This small molecule binds to this protein.
Small molecule (SMILES): CC(=O)N[C@@H]1[C@@H](O)[C@H](O)[C@@H](CO)O[C@H]1O

Sequence of chain 1.C:
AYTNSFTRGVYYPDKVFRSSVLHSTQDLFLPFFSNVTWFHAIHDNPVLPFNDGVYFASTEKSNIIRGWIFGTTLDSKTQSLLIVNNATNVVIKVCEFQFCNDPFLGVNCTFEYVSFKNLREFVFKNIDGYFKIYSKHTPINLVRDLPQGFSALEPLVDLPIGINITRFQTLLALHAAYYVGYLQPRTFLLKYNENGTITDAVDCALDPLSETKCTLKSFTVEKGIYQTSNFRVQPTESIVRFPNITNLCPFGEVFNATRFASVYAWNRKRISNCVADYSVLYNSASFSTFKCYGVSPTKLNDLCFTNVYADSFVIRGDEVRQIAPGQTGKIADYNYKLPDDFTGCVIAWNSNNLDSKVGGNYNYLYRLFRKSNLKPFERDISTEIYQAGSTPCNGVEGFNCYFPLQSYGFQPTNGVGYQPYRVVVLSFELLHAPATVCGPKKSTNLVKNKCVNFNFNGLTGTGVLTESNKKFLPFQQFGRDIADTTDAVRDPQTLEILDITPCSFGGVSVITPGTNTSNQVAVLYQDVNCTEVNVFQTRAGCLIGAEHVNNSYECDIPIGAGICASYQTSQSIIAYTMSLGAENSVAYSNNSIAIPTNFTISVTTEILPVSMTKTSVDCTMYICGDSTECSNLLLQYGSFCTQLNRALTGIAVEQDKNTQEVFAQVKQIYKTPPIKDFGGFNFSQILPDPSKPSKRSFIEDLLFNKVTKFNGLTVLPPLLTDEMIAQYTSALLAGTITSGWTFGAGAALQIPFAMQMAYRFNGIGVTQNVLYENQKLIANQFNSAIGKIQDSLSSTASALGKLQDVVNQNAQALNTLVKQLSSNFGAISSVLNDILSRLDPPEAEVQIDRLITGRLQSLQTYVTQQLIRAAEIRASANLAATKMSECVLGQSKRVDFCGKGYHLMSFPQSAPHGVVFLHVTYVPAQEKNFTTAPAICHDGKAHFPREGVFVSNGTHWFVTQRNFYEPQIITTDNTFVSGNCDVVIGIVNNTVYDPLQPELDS

Sequence of chain 1.A:
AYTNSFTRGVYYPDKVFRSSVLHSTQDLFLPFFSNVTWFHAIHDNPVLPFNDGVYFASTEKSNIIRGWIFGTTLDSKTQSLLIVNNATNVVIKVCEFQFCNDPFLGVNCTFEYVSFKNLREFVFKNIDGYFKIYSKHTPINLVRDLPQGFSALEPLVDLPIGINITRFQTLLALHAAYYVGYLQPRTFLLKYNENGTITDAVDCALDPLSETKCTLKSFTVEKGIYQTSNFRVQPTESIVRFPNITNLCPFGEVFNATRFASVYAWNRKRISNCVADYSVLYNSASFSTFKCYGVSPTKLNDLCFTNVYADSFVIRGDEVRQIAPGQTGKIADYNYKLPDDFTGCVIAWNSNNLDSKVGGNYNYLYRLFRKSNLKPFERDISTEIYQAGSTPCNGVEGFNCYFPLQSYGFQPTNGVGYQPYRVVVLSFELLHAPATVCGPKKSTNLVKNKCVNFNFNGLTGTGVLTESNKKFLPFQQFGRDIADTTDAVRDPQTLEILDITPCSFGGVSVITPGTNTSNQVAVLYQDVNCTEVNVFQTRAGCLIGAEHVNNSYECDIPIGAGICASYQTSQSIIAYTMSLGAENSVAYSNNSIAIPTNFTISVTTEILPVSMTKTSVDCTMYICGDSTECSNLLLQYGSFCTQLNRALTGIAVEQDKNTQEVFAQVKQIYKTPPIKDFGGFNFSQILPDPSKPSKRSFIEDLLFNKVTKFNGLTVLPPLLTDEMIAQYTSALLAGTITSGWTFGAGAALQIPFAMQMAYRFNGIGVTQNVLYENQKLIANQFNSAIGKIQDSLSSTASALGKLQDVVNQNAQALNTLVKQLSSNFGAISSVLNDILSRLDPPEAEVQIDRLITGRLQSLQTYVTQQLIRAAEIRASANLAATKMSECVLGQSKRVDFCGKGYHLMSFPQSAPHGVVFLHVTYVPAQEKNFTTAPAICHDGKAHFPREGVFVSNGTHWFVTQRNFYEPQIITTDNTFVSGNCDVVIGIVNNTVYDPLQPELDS

Binding-site contacts:
Ligand atom C2 contacts residue ASN709 of chain 1.C at 2.6 Å.
Ligand atom C8 contacts residue ASN709 of chain 1.C at 4.4 Å.
Ligand atom C8 contacts residue SER708 of chain 1.C at 4.1 Å.
Ligand atom C3 contacts residue ASN709 of chain 1.C at 3.9 Å.
Ligand atom O7 contacts residue ASN709 of chain 1.C at 3.6 Å.
Ligand atom O7 contacts residue ASP796 of chain 1.A at 3.1 Å (salt-bridge).
Ligand atom C5 contacts residue ASN709 of chain 1.C at 3.7 Å.
Ligand atom N2 contacts residue ASP796 of chain 1.A at 4.2 Å.
Ligand atom C1 contacts residue ASN709 of chain 1.C at 1.5 Å.
Ligand atom N2 contacts residue ASN709 of chain 1.C at 2.9 Å (h-bond).
Ligand atom O5 contacts residue ASN709 of chain 1.C at 2.4 Å (h-bond).
Ligand atom C7 contacts residue ASN709 of chain 1.C at 3.5 Å.
Ligand atom C4 contacts residue ASN709 of chain 1.C at 4.3 Å.
Ligand atom C8 contacts residue ASP796 of chain 1.A at 4.2 Å.
Ligand atom C7 contacts residue ASP796 of chain 1.A at 3.6 Å.
Ligand atom C1 contacts residue ASP796 of chain 1.A at 3.6 Å.